Sequence of chain 1.A:
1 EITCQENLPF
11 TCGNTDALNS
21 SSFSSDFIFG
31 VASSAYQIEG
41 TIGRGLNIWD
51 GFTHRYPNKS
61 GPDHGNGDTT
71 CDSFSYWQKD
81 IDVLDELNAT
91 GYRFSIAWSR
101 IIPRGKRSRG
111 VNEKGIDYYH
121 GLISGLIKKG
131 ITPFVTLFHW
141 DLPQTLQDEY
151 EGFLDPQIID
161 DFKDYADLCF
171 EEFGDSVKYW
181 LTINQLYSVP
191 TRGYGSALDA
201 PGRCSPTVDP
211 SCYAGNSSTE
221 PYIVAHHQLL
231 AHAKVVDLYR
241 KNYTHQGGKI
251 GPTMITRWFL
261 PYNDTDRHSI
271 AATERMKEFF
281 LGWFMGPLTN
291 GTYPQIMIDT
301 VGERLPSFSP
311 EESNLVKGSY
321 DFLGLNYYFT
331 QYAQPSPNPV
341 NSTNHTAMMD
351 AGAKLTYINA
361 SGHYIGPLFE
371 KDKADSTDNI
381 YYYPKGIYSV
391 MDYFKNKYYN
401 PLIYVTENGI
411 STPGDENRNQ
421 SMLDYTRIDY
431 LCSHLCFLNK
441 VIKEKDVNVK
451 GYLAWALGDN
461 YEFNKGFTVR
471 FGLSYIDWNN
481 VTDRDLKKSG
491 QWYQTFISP

This small molecule binds to this protein.
Small molecule (SMILES): CC(=O)N[C@@H]1[C@@H](O)[C@H](O)[C@@H](CO)O[C@H]1O

Binding-site contacts:
Ligand atom C7 contacts residue ASN58 of chain 2.A at 3.8 Å.
Ligand atom N2 contacts residue SO41 of chain 2.S at 4.1 Å.
Ligand atom O5 contacts residue ASN58 of chain 2.A at 2.4 Å (h-bond).
Ligand atom O4 contacts residue SER211 of chain 2.A at 4.0 Å.
Ligand atom C5 contacts residue ASN58 of chain 2.A at 3.7 Å.
Ligand atom C4 contacts residue ASN58 of chain 2.A at 4.3 Å.
Ligand atom C2 contacts residue ASN58 of chain 2.A at 2.7 Å.
Ligand atom O6 contacts residue ILE42 of chain 1.A at 4.5 Å.
Ligand atom O7 contacts residue ASN58 of chain 2.A at 4.2 Å.
Ligand atom O6 contacts residue TYR56 of chain 2.A at 3.6 Å.
Ligand atom O7 contacts residue SO41 of chain 2.S at 3.5 Å (h-bond).
Ligand atom N2 contacts residue ASN58 of chain 2.A at 2.9 Å (h-bond).
Ligand atom O6 contacts residue SER211 of chain 2.A at 3.9 Å.
Ligand atom C5 contacts residue SER211 of chain 2.A at 4.2 Å.
Ligand atom C1 contacts residue ASN58 of chain 2.A at 1.5 Å.
Ligand atom C7 contacts residue SO41 of chain 2.S at 3.8 Å.
Ligand atom C6 contacts residue SER211 of chain 2.A at 4.2 Å.
Ligand atom C1 contacts residue SO41 of chain 2.S at 4.0 Å.
Ligand atom C2 contacts residue SO41 of chain 2.S at 4.2 Å.
Ligand atom C3 contacts residue ASN58 of chain 2.A at 3.8 Å.

Sequence of chain 2.A:
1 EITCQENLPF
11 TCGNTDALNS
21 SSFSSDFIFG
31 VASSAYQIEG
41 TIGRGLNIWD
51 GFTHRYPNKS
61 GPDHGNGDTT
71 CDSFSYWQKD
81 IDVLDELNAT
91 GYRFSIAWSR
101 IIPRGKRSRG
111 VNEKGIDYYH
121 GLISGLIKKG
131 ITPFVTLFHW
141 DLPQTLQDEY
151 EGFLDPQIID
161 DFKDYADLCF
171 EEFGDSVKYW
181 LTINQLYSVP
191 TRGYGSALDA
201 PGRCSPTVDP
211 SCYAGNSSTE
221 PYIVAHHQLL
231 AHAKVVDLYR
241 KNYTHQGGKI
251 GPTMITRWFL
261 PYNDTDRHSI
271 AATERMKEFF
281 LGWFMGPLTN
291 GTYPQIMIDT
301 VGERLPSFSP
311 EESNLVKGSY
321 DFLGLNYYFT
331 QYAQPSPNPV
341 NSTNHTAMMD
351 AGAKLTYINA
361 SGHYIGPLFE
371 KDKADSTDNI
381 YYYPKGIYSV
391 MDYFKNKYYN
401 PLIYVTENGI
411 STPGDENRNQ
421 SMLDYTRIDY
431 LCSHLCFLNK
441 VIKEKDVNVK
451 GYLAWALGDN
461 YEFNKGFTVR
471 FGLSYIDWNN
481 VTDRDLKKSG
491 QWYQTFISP